Binding-site contacts:
Ligand atom C8 contacts residue LYS150 of chain 1.F at 3.5 Å.
Ligand atom O1B contacts residue LYS74 of chain 1.F at 2.9 Å (salt-bridge).
Ligand atom O1B contacts residue GLU331 of chain 1.F at 2.5 Å (salt-bridge).
Ligand atom N1 contacts residue TYR185 of chain 1.F at 3.4 Å.
Ligand atom O3' contacts residue ASP200 of chain 1.F at 3.1 Å (salt-bridge).
Ligand atom O4' contacts residue LEU240 of chain 1.F at 3.5 Å.
Ligand atom O3' contacts residue THR241 of chain 1.F at 2.5 Å (h-bond).
Ligand atom O1G contacts residue MG1 of chain 1.W at 2.6 Å.
Ligand atom C3' contacts residue THR241 of chain 1.F at 3.4 Å.
Ligand atom O2G contacts residue ARG222 of chain 1.F at 3.2 Å (salt-bridge).
Ligand atom N3 contacts residue TYR185 of chain 1.F at 3.4 Å.
Ligand atom N3 contacts residue LYS198 of chain 1.F at 3.0 Å (salt-bridge).
Ligand atom PG contacts residue GLU331 of chain 1.F at 3.1 Å.
Ligand atom O3G contacts residue GLU331 of chain 1.F at 2.4 Å (salt-bridge).
Ligand atom PB contacts residue MG1 of chain 1.W at 3.5 Å.
Ligand atom N7 contacts residue LYS150 of chain 1.F at 3.1 Å (salt-bridge).
Ligand atom O1G contacts residue GLU331 of chain 1.F at 2.8 Å (salt-bridge).
Ligand atom C2 contacts residue LYS198 of chain 1.F at 3.5 Å.
Ligand atom O2A contacts residue LYS150 of chain 1.F at 3.2 Å (salt-bridge).
Ligand atom O3G contacts residue ASP318 of chain 1.F at 2.3 Å (salt-bridge).
Ligand atom PG contacts residue MG1 of chain 1.W at 3.6 Å.
Ligand atom C4' contacts residue ASN242 of chain 1.F at 3.6 Å.
Ligand atom PG contacts residue ASP318 of chain 1.F at 3.3 Å.
Ligand atom O1G contacts residue ASN333 of chain 1.F at 3.2 Å (h-bond).
Ligand atom C2 contacts residue LEU186 of chain 1.F at 3.4 Å (hydrophobic).
Ligand atom O3G contacts residue ASN333 of chain 1.F at 3.6 Å.
Ligand atom O2' contacts residue THR241 of chain 1.F at 2.2 Å (h-bond).
Ligand atom O3' contacts residue ASN242 of chain 1.F at 3.5 Å (h-bond).
Ligand atom C5' contacts residue ASN242 of chain 1.F at 3.1 Å.
Ligand atom C2 contacts residue TYR185 of chain 1.F at 3.4 Å (hydrophobic).
Ligand atom N6 contacts residue GLN183 of chain 1.F at 3.0 Å (h-bond).
Ligand atom N6 contacts residue LYS184 of chain 1.F at 2.8 Å (salt-bridge).
Ligand atom N1 contacts residue LEU186 of chain 1.F at 2.8 Å (h-bond).
Ligand atom O1A contacts residue GLU331 of chain 1.F at 3.4 Å (salt-bridge).
Ligand atom O1B contacts residue MG1 of chain 1.W at 2.1 Å.
Ligand atom O2A contacts residue LYS74 of chain 1.F at 3.3 Å.
Ligand atom C3B contacts residue ASN242 of chain 1.F at 3.1 Å.
Ligand atom O2G contacts residue ASP318 of chain 1.F at 3.3 Å (salt-bridge).
Ligand atom N7 contacts residue GLN183 of chain 1.F at 3.5 Å (h-bond).
Ligand atom C2' contacts residue THR241 of chain 1.F at 3.3 Å.

This small molecule binds to this protein.
Small molecule (SMILES): Nc1ncnc2c1ncn2[C@@H]1O[C@H](CO[P](=O)(O)O[P](=O)(O)CP(=O)(O)O)[C@@H](O)[C@H]1O

Sequence of chain 1.F:
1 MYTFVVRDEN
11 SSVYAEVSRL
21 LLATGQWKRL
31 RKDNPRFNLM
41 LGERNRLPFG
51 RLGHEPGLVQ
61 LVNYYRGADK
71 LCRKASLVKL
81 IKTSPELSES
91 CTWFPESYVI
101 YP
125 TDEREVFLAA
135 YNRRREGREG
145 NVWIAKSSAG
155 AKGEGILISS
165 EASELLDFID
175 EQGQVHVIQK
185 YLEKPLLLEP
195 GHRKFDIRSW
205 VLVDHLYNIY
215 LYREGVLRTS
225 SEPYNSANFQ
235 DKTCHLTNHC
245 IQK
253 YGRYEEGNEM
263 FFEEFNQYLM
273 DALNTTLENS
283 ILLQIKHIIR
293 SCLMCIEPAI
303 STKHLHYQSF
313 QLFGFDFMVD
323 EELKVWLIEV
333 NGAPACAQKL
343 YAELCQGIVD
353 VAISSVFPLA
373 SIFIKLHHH